This protein binds this small molecule.
Small molecule (SMILES): Nc1ncnc2c1ncn2[C@H]1C[C@H](O)[C@@H](COP(=O)(O)O)O1

Sequence of chain 1.P:
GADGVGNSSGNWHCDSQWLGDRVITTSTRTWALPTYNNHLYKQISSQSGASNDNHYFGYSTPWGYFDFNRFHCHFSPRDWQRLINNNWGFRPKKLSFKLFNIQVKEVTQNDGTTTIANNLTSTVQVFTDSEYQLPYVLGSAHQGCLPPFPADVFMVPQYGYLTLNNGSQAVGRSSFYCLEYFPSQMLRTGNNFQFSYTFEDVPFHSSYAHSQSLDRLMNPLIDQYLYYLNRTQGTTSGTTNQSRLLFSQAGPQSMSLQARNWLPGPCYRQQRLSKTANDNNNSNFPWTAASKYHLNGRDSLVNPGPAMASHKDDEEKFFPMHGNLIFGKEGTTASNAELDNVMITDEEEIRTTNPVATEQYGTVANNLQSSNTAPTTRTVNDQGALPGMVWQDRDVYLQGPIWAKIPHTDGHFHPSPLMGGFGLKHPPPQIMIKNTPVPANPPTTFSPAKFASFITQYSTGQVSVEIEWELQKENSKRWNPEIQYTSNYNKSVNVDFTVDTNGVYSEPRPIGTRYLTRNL

Binding-site contacts:
Ligand atom O5' contacts residue PHE629 of chain 1.P at 4.2 Å.
Ligand atom C6 contacts residue SER632 of chain 1.P at 4.3 Å.
Ligand atom C6 contacts residue GLY639 of chain 1.P at 3.7 Å.
Ligand atom N7 contacts residue SER632 of chain 1.P at 3.8 Å.
Ligand atom C5 contacts residue SER632 of chain 1.P at 4.3 Å.
Ligand atom O4' contacts residue HIS630 of chain 1.P at 4.4 Å.
Ligand atom N9 contacts residue HIS630 of chain 1.P at 4.2 Å.
Ligand atom C6 contacts residue PRO419 of chain 1.P at 4.4 Å (hydrophobic).
Ligand atom N6 contacts residue PRO631 of chain 1.P at 3.9 Å.
Ligand atom C4 contacts residue PRO419 of chain 1.P at 4.2 Å (hydrophobic).
Ligand atom C2 contacts residue PRO419 of chain 1.P at 4.4 Å (hydrophobic).
Ligand atom C4 contacts residue PRO631 of chain 1.P at 4.4 Å (hydrophobic).
Ligand atom O2P contacts residue HIS628 of chain 1.P at 4.3 Å.
Ligand atom C6 contacts residue PRO631 of chain 1.P at 4.0 Å (hydrophobic).
Ligand atom N6 contacts residue SER632 of chain 1.P at 3.9 Å.
Ligand atom N9 contacts residue PRO419 of chain 1.P at 4.2 Å.
Ligand atom N3 contacts residue PRO419 of chain 1.P at 4.3 Å.
Ligand atom N6 contacts residue GLY639 of chain 1.P at 2.8 Å (h-bond).
Ligand atom N6 contacts residue PRO633 of chain 1.P at 4.2 Å.
Ligand atom C2' contacts residue PRO419 of chain 1.P at 4.0 Å (hydrophobic).
Ligand atom C5 contacts residue PRO419 of chain 1.P at 4.2 Å (hydrophobic).
Ligand atom O5' contacts residue PRO631 of chain 1.P at 4.1 Å.
Ligand atom O2P contacts residue PHE629 of chain 1.P at 4.0 Å.
Ligand atom O4' contacts residue PRO631 of chain 1.P at 3.8 Å.
Ligand atom N7 contacts residue PRO419 of chain 1.P at 4.4 Å.
Ligand atom N6 contacts residue GLY637 of chain 1.P at 4.1 Å.
Ligand atom C8 contacts residue HIS630 of chain 1.P at 3.4 Å.
Ligand atom N6 contacts residue PHE638 of chain 1.P at 3.8 Å.
Ligand atom C5 contacts residue PRO631 of chain 1.P at 4.4 Å (hydrophobic).
Ligand atom C1' contacts residue HIS630 of chain 1.P at 4.0 Å.
Ligand atom C8 contacts residue PRO419 of chain 1.P at 4.3 Å (hydrophobic).
Ligand atom C6 contacts residue VAL418 of chain 1.P at 3.8 Å (hydrophobic).
Ligand atom N1 contacts residue ILE622 of chain 1.P at 4.4 Å.
Ligand atom N6 contacts residue VAL418 of chain 1.P at 3.6 Å.
Ligand atom N7 contacts residue HIS630 of chain 1.P at 4.1 Å.
Ligand atom C2 contacts residue GLY639 of chain 1.P at 3.7 Å.
Ligand atom O2P contacts residue PRO631 of chain 1.P at 3.8 Å.
Ligand atom N1 contacts residue GLY639 of chain 1.P at 2.9 Å (h-bond).
Ligand atom N1 contacts residue VAL418 of chain 1.P at 3.8 Å.
Ligand atom N1 contacts residue PRO631 of chain 1.P at 4.2 Å.